Sequence of chain 1.A:
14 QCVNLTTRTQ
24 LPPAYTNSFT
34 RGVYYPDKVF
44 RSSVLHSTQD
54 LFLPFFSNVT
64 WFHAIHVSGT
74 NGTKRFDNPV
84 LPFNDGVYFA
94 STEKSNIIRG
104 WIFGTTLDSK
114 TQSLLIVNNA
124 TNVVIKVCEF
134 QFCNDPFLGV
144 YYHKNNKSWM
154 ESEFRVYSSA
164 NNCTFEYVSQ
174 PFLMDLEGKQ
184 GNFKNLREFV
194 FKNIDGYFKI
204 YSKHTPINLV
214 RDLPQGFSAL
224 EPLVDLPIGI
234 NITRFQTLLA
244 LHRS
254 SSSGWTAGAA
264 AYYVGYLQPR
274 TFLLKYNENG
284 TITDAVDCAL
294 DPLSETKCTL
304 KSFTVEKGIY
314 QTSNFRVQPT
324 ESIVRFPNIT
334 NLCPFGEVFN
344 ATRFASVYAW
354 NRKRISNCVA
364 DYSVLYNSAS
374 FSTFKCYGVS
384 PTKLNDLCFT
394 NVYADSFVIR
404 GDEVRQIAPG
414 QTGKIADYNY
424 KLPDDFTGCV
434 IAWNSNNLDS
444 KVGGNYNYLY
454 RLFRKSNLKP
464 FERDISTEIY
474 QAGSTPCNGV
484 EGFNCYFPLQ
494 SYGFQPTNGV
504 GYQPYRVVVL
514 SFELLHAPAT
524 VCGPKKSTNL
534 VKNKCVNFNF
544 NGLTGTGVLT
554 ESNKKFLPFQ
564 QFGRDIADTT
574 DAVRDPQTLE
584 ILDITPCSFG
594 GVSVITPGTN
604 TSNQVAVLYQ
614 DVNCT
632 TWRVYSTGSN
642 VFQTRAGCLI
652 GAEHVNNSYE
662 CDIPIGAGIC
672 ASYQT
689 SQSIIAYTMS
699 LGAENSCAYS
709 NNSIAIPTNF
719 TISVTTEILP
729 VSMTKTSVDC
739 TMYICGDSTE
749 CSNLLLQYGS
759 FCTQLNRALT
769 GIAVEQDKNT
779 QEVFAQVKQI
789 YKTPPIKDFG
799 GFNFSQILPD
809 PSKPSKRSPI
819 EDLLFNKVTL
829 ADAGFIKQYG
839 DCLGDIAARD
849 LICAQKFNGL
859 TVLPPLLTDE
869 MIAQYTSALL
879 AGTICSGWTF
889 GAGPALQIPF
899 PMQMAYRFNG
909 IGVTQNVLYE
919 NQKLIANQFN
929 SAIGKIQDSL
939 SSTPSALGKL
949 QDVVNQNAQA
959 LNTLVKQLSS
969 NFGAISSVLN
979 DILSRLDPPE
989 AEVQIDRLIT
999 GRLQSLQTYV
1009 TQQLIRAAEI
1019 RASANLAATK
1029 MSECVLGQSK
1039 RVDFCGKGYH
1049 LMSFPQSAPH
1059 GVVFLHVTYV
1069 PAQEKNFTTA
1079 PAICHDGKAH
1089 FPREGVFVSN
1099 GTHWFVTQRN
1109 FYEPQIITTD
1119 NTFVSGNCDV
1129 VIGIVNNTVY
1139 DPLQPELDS

Binding-site contacts:
Ligand atom C7 contacts residue ASN280 of chain 1.A at 3.9 Å.
Ligand atom C5 contacts residue ASN282 of chain 1.A at 3.8 Å.
Ligand atom C3 contacts residue ASN282 of chain 1.A at 3.9 Å.
Ligand atom C2 contacts residue ASN282 of chain 1.A at 2.5 Å.
Ligand atom C7 contacts residue ASN282 of chain 1.A at 3.6 Å.
Ligand atom C4 contacts residue ASN282 of chain 1.A at 4.4 Å.
Ligand atom C1 contacts residue ASN282 of chain 1.A at 1.5 Å.
Ligand atom C8 contacts residue ASN280 of chain 1.A at 3.6 Å.
Ligand atom C8 contacts residue GLU281 of chain 1.A at 3.0 Å.
Ligand atom C7 contacts residue GLU281 of chain 1.A at 4.4 Å.
Ligand atom O7 contacts residue ASN282 of chain 1.A at 3.9 Å.
Ligand atom O6 contacts residue LYS558 of chain 1.C at 4.1 Å.
Ligand atom N2 contacts residue ASN282 of chain 1.A at 2.9 Å (h-bond).
Ligand atom O5 contacts residue ASN282 of chain 1.A at 2.5 Å (h-bond).
Ligand atom O7 contacts residue ASN280 of chain 1.A at 3.7 Å.

Sequence of chain 1.C:
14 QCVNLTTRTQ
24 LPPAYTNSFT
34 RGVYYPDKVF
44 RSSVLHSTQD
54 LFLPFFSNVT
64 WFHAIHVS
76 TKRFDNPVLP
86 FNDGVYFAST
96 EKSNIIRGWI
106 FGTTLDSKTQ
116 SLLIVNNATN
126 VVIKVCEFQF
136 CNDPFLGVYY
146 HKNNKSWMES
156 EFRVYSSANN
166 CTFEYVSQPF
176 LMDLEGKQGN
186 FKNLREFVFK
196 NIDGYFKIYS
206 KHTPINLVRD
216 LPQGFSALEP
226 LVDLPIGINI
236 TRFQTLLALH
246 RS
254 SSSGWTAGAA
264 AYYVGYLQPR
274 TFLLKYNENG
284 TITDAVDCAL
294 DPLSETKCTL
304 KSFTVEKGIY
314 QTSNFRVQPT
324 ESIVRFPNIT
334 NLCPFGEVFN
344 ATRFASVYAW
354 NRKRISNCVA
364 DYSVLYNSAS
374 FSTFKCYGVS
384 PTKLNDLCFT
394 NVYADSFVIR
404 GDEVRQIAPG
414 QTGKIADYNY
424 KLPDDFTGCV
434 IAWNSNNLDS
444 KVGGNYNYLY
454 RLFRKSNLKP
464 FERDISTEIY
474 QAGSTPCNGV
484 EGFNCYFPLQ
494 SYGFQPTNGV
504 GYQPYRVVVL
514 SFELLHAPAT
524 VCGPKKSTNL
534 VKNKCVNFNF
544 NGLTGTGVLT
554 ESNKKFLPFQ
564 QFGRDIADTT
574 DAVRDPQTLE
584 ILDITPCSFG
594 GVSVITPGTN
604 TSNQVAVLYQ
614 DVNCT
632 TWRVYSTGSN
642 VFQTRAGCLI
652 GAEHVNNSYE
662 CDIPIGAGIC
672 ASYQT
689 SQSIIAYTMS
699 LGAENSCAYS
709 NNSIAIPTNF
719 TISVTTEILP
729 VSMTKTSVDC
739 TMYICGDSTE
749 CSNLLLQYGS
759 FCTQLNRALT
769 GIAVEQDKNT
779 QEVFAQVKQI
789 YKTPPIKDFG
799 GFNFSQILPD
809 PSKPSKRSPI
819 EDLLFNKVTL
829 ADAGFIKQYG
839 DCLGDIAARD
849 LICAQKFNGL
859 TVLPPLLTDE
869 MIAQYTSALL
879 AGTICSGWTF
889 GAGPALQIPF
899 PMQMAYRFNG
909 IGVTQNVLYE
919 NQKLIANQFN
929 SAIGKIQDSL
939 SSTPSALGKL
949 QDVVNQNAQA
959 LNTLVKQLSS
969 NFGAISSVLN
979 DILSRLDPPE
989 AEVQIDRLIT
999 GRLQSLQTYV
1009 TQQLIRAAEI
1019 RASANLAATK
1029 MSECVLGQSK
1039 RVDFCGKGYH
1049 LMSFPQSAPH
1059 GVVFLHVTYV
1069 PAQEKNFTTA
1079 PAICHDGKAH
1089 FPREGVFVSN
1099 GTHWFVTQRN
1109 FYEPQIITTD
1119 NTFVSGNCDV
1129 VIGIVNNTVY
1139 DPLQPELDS

A small-molecule ligand and the protein it binds are described below.
Small molecule (SMILES): CC(=O)N[C@@H]1[C@@H](O)[C@H](O)[C@@H](CO)O[C@H]1O